Sequence of chain 1.H:
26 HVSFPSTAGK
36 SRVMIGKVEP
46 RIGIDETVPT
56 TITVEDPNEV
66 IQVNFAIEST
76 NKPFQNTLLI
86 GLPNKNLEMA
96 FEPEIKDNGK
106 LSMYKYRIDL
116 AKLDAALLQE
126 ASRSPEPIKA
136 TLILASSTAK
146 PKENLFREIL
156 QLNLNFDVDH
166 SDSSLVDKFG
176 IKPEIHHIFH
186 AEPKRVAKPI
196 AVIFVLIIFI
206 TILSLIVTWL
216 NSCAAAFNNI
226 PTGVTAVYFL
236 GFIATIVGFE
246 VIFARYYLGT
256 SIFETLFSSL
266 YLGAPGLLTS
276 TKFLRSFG

Binding-site contacts:
Ligand atom C3 contacts residue HIS181 of chain 1.H at 3.6 Å.
Ligand atom C1 contacts residue ASN539 of chain 1.F at 1.4 Å.
Ligand atom O4 contacts residue HIS181 of chain 1.H at 3.8 Å.
Ligand atom C7 contacts residue ASN539 of chain 1.F at 3.7 Å.
Ligand atom C6 contacts residue ASP320 of chain 1.G at 3.6 Å.
Ligand atom O4 contacts residue ASP320 of chain 1.G at 3.6 Å.
Ligand atom C6 contacts residue ARG349 of chain 1.G at 4.1 Å.
Ligand atom C4 contacts residue ILE183 of chain 1.H at 3.7 Å (hydrophobic).
Ligand atom O3 contacts residue ILE180 of chain 1.H at 4.0 Å.
Ligand atom O5 contacts residue LEU78 of chain 1.F at 3.8 Å.
Ligand atom C6 contacts residue TYR322 of chain 1.G at 4.1 Å (hydrophobic).
Ligand atom O6 contacts residue HIS542 of chain 1.F at 3.2 Å (h-bond).
Ligand atom C5 contacts residue ASN539 of chain 1.F at 3.6 Å.
Ligand atom C3 contacts residue ILE183 of chain 1.H at 4.1 Å (hydrophobic).
Ligand atom O7 contacts residue ASN539 of chain 1.F at 4.2 Å.
Ligand atom C1 contacts residue LEU78 of chain 1.F at 3.8 Å (hydrophobic).
Ligand atom C2 contacts residue LEU78 of chain 1.F at 4.1 Å (hydrophobic).
Ligand atom C3 contacts residue ASN539 of chain 1.F at 3.8 Å.
Ligand atom O5 contacts residue HIS542 of chain 1.F at 3.8 Å.
Ligand atom C4 contacts residue PRO321 of chain 1.G at 3.6 Å (hydrophobic).
Ligand atom O6 contacts residue PRO321 of chain 1.G at 3.2 Å (h-bond).
Ligand atom C8 contacts residue THR541 of chain 1.F at 4.2 Å.
Ligand atom C6 contacts residue HIS542 of chain 1.F at 4.2 Å.
Ligand atom C8 contacts residue TRP538 of chain 1.F at 4.2 Å (hydrophobic).
Ligand atom C2 contacts residue ASN539 of chain 1.F at 2.5 Å.
Ligand atom O4 contacts residue HIS182 of chain 1.H at 3.5 Å (h-bond).
Ligand atom N2 contacts residue ASN539 of chain 1.F at 2.9 Å (h-bond).
Ligand atom O2 contacts residue ASP320 of chain 1.G at 2.7 Å (salt-bridge).
Ligand atom O5 contacts residue ASN539 of chain 1.F at 2.4 Å (h-bond).
Ligand atom O3 contacts residue HIS181 of chain 1.H at 2.5 Å (h-bond).
Ligand atom O4 contacts residue ILE180 of chain 1.H at 4.0 Å.
Ligand atom C6 contacts residue PRO321 of chain 1.G at 3.2 Å (hydrophobic).
Ligand atom O6 contacts residue TYR322 of chain 1.G at 3.9 Å.
Ligand atom C5 contacts residue PRO321 of chain 1.G at 4.0 Å (hydrophobic).
Ligand atom O6 contacts residue HIS182 of chain 1.H at 3.8 Å.
Ligand atom C2 contacts residue ASP320 of chain 1.G at 3.7 Å.
Ligand atom O4 contacts residue PRO321 of chain 1.G at 2.9 Å (h-bond).
Ligand atom O4 contacts residue ILE183 of chain 1.H at 3.5 Å.
Ligand atom O7 contacts residue ARG349 of chain 1.G at 3.2 Å (salt-bridge).
Ligand atom C5 contacts residue THR541 of chain 1.F at 4.1 Å.

Sequence of chain 1.F:
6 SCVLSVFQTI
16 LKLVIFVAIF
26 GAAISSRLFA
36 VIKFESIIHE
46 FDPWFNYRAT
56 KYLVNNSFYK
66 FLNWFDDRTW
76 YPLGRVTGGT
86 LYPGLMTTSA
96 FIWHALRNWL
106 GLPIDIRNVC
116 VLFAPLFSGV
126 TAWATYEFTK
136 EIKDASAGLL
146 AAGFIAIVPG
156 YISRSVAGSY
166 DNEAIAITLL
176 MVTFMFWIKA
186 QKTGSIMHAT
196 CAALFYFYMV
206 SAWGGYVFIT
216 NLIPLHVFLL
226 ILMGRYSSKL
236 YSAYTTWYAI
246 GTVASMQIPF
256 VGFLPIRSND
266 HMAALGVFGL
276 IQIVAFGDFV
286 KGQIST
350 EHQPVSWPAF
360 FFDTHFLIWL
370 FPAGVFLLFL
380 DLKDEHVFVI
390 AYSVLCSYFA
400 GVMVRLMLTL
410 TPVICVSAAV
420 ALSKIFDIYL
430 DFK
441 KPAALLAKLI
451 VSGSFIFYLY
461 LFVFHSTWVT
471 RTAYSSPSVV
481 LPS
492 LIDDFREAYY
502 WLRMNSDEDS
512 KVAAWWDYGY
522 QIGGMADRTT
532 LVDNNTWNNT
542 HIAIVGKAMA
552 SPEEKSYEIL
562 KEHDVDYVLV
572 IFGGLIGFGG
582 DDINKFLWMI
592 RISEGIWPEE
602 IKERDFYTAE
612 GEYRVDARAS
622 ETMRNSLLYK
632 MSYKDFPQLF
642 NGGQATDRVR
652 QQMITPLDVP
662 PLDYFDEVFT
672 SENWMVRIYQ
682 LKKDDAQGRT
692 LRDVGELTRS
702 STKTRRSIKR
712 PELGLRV

The protein below binds the small molecule below.
Small molecule (SMILES): CC(=O)N[C@H]1[C@H](O[C@H]2[C@H](O)[C@@H](NC(C)=O)CO[C@@H]2CO)O[C@H](CO)[C@@H](O[C@@H]2O[C@H](CO[C@H]3O[C@H](CO)[C@@H](O)[C@H](O)[C@@H]3O)[C@@H](O)[C@H](O[C@H]3O[C@H](CO)[C@@H](O)[C@H](O)[C@@H]3O[C@H]3O[C@H](CO)[C@@H](O)[C@H](O)[C@@H]3O[C@H]3O[C@H](CO)[C@@H](O)[C@H](O)[C@@H]3O)[C@@H]2O)[C@@H]1O

Sequence of chain 1.G:
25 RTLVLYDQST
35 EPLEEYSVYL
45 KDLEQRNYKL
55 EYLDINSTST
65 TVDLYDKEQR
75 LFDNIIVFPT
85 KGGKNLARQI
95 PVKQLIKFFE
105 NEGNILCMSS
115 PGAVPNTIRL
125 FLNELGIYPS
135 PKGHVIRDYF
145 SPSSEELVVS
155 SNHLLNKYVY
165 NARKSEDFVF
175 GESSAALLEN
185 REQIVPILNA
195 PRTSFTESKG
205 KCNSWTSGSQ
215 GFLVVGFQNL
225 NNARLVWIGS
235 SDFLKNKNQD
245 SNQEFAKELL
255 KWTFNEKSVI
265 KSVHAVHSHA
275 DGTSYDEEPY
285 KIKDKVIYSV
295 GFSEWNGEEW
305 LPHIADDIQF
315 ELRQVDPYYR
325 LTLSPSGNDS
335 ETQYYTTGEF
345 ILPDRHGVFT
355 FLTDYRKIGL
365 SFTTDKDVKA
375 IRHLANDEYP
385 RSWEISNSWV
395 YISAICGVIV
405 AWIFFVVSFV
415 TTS